Binding-site contacts:
Ligand atom C5 contacts residue ASN21 of chain 49.E at 3.3 Å.
Ligand atom C3 contacts residue ASN21 of chain 49.E at 3.7 Å.
Ligand atom C2 contacts residue ASN21 of chain 49.E at 2.5 Å.
Ligand atom N2 contacts residue ASN21 of chain 49.E at 3.3 Å (h-bond).
Ligand atom C6 contacts residue ASN21 of chain 49.E at 3.3 Å.
Ligand atom C1 contacts residue ASN21 of chain 49.E at 1.4 Å.
Ligand atom O6 contacts residue ASN21 of chain 49.E at 4.3 Å.
Ligand atom O7 contacts residue ASN21 of chain 49.E at 4.0 Å.
Ligand atom O5 contacts residue ASN21 of chain 49.E at 2.5 Å (h-bond).
Ligand atom C7 contacts residue ASN21 of chain 49.E at 4.0 Å.
Ligand atom C4 contacts residue ASN21 of chain 49.E at 3.8 Å.

Sequence of chain 49.E:
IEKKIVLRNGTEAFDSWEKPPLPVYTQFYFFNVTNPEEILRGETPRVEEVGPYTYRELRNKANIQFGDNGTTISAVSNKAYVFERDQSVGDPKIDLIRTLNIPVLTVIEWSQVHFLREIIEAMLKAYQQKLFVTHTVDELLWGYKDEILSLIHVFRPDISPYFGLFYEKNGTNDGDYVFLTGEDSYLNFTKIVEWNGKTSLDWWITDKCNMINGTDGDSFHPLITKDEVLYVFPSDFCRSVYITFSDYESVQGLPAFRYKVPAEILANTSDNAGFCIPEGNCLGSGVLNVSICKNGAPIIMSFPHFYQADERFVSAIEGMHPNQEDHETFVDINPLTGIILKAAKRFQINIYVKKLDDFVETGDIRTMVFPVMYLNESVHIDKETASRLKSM

The protein below binds the small molecule below.
Small molecule (SMILES): CC(=O)N[C@@H]1[C@@H](O)[C@H](O)[C@@H](CO)O[C@H]1O